Sequence of chain 2.C:
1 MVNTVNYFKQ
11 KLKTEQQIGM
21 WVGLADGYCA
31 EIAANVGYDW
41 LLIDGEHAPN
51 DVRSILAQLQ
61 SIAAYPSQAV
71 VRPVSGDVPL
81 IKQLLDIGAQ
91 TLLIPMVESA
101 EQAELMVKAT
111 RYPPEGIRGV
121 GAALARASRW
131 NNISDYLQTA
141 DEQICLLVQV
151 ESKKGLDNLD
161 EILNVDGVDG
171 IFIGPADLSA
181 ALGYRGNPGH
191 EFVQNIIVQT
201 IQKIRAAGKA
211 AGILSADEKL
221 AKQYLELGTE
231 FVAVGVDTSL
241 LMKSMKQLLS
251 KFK

This protein binds this small molecule.
Small molecule (SMILES): O=CCCC(=O)O

Sequence of chain 2.B:
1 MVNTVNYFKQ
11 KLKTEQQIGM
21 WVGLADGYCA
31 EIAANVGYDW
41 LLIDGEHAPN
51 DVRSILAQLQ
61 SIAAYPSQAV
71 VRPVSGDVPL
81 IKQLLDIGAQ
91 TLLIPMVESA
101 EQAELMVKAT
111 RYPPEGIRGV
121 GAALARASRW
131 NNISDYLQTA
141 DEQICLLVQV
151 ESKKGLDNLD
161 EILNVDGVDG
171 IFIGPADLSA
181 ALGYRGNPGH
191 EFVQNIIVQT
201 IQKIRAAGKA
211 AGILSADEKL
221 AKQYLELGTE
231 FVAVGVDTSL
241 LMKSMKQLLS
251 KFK

Binding-site contacts:
Ligand atom C4 contacts residue ARG72 of chain 2.B at 3.3 Å.
Ligand atom O2 contacts residue ALA176 of chain 2.B at 4.5 Å.
Ligand atom O4 contacts residue MN1 of chain 2.I at 4.2 Å.
Ligand atom C4 contacts residue PYR1 of chain 2.H at 3.1 Å.
Ligand atom O2 contacts residue GLY121 of chain 2.C at 3.5 Å.
Ligand atom C2 contacts residue LEU124 of chain 2.C at 3.2 Å (hydrophobic).
Ligand atom C3 contacts residue LEU214 of chain 2.B at 3.5 Å (hydrophobic).
Ligand atom O4 contacts residue GLY121 of chain 2.C at 4.1 Å.
Ligand atom O1 contacts residue ALA123 of chain 2.C at 3.6 Å.
Ligand atom O4 contacts residue HIS47 of chain 2.B at 3.6 Å.
Ligand atom C2 contacts residue GLY121 of chain 2.C at 3.7 Å.
Ligand atom C3 contacts residue PYR1 of chain 2.H at 3.8 Å.
Ligand atom O4 contacts residue ARG72 of chain 2.B at 2.9 Å (salt-bridge).
Ligand atom O4 contacts residue LEU124 of chain 2.C at 4.1 Å.
Ligand atom C3 contacts residue LEU124 of chain 2.C at 3.7 Å (hydrophobic).
Ligand atom O4 contacts residue PYR1 of chain 2.H at 3.5 Å (h-bond).
Ligand atom C4 contacts residue LEU124 of chain 2.C at 4.0 Å (hydrophobic).
Ligand atom O4 contacts residue VAL120 of chain 2.C at 3.9 Å.
Ligand atom C3 contacts residue TRP21 of chain 2.B at 4.4 Å (hydrophobic).
Ligand atom C2 contacts residue ALA123 of chain 2.C at 4.2 Å (hydrophobic).
Ligand atom C1 contacts residue LEU124 of chain 2.C at 4.5 Å (hydrophobic).
Ligand atom O2 contacts residue ALA123 of chain 2.C at 3.2 Å (h-bond).
Ligand atom C1 contacts residue GLY121 of chain 2.C at 4.1 Å.
Ligand atom O1 contacts residue LEU214 of chain 2.B at 4.3 Å.
Ligand atom C4 contacts residue LEU214 of chain 2.B at 4.1 Å (hydrophobic).
Ligand atom C1 contacts residue ALA122 of chain 2.C at 4.3 Å (hydrophobic).
Ligand atom C4 contacts residue TRP21 of chain 2.B at 4.1 Å (hydrophobic).
Ligand atom O2 contacts residue ALA122 of chain 2.C at 3.3 Å (h-bond).
Ligand atom C1 contacts residue ALA123 of chain 2.C at 3.5 Å (hydrophobic).